The small molecule below binds the protein below.
Small molecule (SMILES): CCc1cccc(CC)c1O

Sequence of chain 9.A:
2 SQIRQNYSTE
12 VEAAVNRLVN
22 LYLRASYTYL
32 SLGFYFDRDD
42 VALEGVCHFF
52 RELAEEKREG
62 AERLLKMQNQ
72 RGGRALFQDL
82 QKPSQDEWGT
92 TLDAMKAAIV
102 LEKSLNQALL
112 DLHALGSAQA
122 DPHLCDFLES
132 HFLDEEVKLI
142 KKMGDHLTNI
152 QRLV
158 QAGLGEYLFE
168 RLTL

Binding-site contacts:
Ligand atom C8 contacts residue LEU24 of chain 16.A at 4.3 Å (hydrophobic).
Ligand atom C7 contacts residue DIE1 of chain 9.G at 1.5 Å.
Ligand atom O1 contacts residue ARG59 of chain 16.A at 4.0 Å.
Ligand atom C5 contacts residue SER27 of chain 16.A at 3.4 Å.
Ligand atom C10 contacts residue ALA55 of chain 16.A at 4.0 Å (hydrophobic).
Ligand atom C1 contacts residue ARG59 of chain 9.A at 4.5 Å.
Ligand atom C9 contacts residue GLU63 of chain 9.A at 4.3 Å.
Ligand atom C7 contacts residue LEU81 of chain 16.A at 4.4 Å (hydrophobic).
Ligand atom O1 contacts residue SER27 of chain 9.A at 4.2 Å.
Ligand atom O1 contacts residue DIE1 of chain 9.G at 1.3 Å (h-bond).
Ligand atom C4 contacts residue LEU24 of chain 16.A at 3.4 Å (hydrophobic).
Ligand atom C7 contacts residue TYR28 of chain 9.A at 4.5 Å (hydrophobic).
Ligand atom C8 contacts residue SER27 of chain 9.A at 3.9 Å.
Ligand atom C3 contacts residue LEU24 of chain 16.A at 3.9 Å (hydrophobic).
Ligand atom C3 contacts residue LEU81 of chain 9.A at 4.2 Å (hydrophobic).
Ligand atom C2 contacts residue DIE1 of chain 9.G at 0.7 Å.
Ligand atom C2 contacts residue LEU24 of chain 16.A at 4.3 Å (hydrophobic).
Ligand atom C5 contacts residue DIE1 of chain 9.G at 1.3 Å.
Ligand atom C10 contacts residue GLU63 of chain 9.A at 4.3 Å.
Ligand atom C9 contacts residue DIE1 of chain 9.G at 1.5 Å.
Ligand atom C5 contacts residue TYR28 of chain 16.A at 3.5 Å (hydrophobic).
Ligand atom O1 contacts residue ARG59 of chain 9.A at 3.5 Å.
Ligand atom C3 contacts residue LEU81 of chain 16.A at 3.7 Å (hydrophobic).
Ligand atom C8 contacts residue DIE1 of chain 9.G at 0.5 Å.
Ligand atom C10 contacts residue ARG59 of chain 9.A at 3.6 Å.
Ligand atom C4 contacts residue TYR28 of chain 16.A at 3.5 Å (hydrophobic).
Ligand atom C10 contacts residue SER27 of chain 16.A at 3.2 Å.
Ligand atom C9 contacts residue ARG59 of chain 9.A at 3.8 Å.
Ligand atom C10 contacts residue ARG59 of chain 16.A at 3.9 Å.
Ligand atom C9 contacts residue SER27 of chain 16.A at 3.8 Å.
Ligand atom C1 contacts residue DIE1 of chain 9.G at 1.2 Å.
Ligand atom C6 contacts residue SER27 of chain 16.A at 3.7 Å.
Ligand atom C4 contacts residue SER27 of chain 16.A at 4.0 Å.
Ligand atom C6 contacts residue DIE1 of chain 9.G at 0.5 Å.
Ligand atom C4 contacts residue DIE1 of chain 9.G at 1.5 Å.
Ligand atom C5 contacts residue LEU24 of chain 16.A at 4.3 Å (hydrophobic).
Ligand atom C10 contacts residue DIE1 of chain 9.G at 2.8 Å.
Ligand atom C3 contacts residue DIE1 of chain 9.G at 1.7 Å.
Ligand atom C7 contacts residue LEU24 of chain 16.A at 4.2 Å (hydrophobic).

Sequence of chain 16.A:
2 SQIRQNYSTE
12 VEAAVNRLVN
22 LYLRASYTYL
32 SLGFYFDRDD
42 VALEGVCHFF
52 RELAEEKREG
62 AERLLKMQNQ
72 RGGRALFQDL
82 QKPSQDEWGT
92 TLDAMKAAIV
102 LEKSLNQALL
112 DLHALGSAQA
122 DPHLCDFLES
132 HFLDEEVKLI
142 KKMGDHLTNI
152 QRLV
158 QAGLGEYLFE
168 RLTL